Sequence of chain 3.A:
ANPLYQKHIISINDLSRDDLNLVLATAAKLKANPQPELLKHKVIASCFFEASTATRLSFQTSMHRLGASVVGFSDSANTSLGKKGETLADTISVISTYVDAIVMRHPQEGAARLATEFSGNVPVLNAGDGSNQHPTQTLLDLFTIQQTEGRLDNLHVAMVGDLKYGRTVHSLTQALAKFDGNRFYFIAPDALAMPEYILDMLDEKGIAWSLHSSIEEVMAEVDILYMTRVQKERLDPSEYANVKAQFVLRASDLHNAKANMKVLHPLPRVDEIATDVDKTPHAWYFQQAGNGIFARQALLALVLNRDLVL

Binding-site contacts:
Ligand atom O2 contacts residue HIS134 of chain 2.A at 3.5 Å.
Ligand atom O2P contacts residue THR53 of chain 2.A at 3.0 Å (h-bond).
Ligand atom O1P contacts residue ARG105 of chain 2.A at 3.0 Å (salt-bridge).
Ligand atom O3 contacts residue ARG105 of chain 2.A at 3.5 Å (salt-bridge).
Ligand atom O1 contacts residue ARG105 of chain 2.A at 3.3 Å (salt-bridge).
Ligand atom O1 contacts residue HIS134 of chain 2.A at 2.9 Å (h-bond).
Ligand atom P contacts residue ALA54 of chain 2.A at 3.9 Å.
Ligand atom O2P contacts residue ALA54 of chain 2.A at 3.0 Å (h-bond).
Ligand atom C3 contacts residue LEU267 of chain 2.A at 3.5 Å (hydrophobic).
Ligand atom O3P contacts residue SER52 of chain 2.A at 2.7 Å (h-bond).
Ligand atom O5 contacts residue ARG229 of chain 2.A at 3.1 Å (salt-bridge).
Ligand atom C4 contacts residue ARG167 of chain 2.A at 3.8 Å.
Ligand atom P contacts residue SER80 of chain 3.A at 3.5 Å.
Ligand atom P contacts residue SER52 of chain 2.A at 3.9 Å.
Ligand atom O3P contacts residue ARG105 of chain 2.A at 3.2 Å (salt-bridge).
Ligand atom C5 contacts residue PRO268 of chain 2.A at 3.8 Å (hydrophobic).
Ligand atom C1 contacts residue THR55 of chain 2.A at 3.8 Å.
Ligand atom O4 contacts residue ARG229 of chain 2.A at 3.0 Å (salt-bridge).
Ligand atom C5 contacts residue ARG229 of chain 2.A at 3.4 Å.
Ligand atom O3 contacts residue LYS84 of chain 3.A at 3.5 Å (salt-bridge).
Ligand atom C1 contacts residue LEU267 of chain 2.A at 3.5 Å (hydrophobic).
Ligand atom O2P contacts residue SER80 of chain 3.A at 2.8 Å (h-bond).
Ligand atom O4 contacts residue PRO268 of chain 2.A at 3.5 Å.
Ligand atom C5 contacts residue LEU267 of chain 2.A at 3.6 Å (hydrophobic).
Ligand atom O1 contacts residue THR55 of chain 2.A at 2.9 Å (h-bond).
Ligand atom O1 contacts residue GLN137 of chain 2.A at 3.5 Å (h-bond).
Ligand atom O4 contacts residue LYS84 of chain 3.A at 3.3 Å.
Ligand atom O1P contacts residue LYS84 of chain 3.A at 3.2 Å (salt-bridge).
Ligand atom O1P contacts residue ALA51 of chain 2.A at 3.9 Å.
Ligand atom O3P contacts residue ALA54 of chain 2.A at 3.7 Å.
Ligand atom N2 contacts residue LEU267 of chain 2.A at 2.8 Å (h-bond).
Ligand atom C1P contacts residue LEU267 of chain 2.A at 3.4 Å (hydrophobic).
Ligand atom P contacts residue ARG105 of chain 2.A at 3.8 Å.
Ligand atom O3P contacts residue THR55 of chain 2.A at 2.9 Å (h-bond).
Ligand atom O3 contacts residue ARG167 of chain 2.A at 3.1 Å (salt-bridge).
Ligand atom O5 contacts residue GLN231 of chain 2.A at 3.4 Å (h-bond).
Ligand atom O1P contacts residue SER80 of chain 3.A at 3.1 Å (h-bond).
Ligand atom O2 contacts residue ARG167 of chain 2.A at 3.0 Å (salt-bridge).
Ligand atom C2 contacts residue LEU267 of chain 2.A at 3.7 Å (hydrophobic).
Ligand atom C4 contacts residue HIS134 of chain 2.A at 3.8 Å.

A protein and the small-molecule ligand that binds it are described below.
Small molecule (SMILES): O=C(O)C[C@H](NC(=O)CP(=O)(O)O)C(=O)O

Sequence of chain 2.A:
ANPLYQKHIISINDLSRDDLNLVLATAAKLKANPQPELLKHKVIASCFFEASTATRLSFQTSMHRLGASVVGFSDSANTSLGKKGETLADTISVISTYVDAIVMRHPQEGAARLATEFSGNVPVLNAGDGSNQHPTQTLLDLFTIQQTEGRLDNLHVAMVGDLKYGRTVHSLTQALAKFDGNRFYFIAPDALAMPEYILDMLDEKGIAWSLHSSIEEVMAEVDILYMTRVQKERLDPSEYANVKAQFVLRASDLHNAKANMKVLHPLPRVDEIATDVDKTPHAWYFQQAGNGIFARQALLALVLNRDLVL